Sequence of chain 1.A:
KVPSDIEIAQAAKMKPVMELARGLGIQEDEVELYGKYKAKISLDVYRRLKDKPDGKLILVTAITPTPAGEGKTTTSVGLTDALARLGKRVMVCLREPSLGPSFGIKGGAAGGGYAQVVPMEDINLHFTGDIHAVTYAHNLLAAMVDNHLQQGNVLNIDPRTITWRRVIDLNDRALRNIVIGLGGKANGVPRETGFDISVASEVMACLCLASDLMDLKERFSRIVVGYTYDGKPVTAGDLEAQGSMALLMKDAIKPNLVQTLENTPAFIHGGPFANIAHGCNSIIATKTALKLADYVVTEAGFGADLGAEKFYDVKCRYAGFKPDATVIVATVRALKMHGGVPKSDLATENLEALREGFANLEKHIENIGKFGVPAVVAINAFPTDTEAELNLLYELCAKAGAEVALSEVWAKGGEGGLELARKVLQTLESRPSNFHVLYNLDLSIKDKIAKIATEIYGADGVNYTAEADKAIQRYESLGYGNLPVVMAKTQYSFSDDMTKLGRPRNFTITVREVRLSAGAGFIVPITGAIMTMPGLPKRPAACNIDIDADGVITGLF

Binding-site contacts:
Ligand atom C15 contacts residue GLY113 of chain 1.A at 3.2 Å.
Ligand atom C9 contacts residue ADP1 of chain 1.E at 1.0 Å.
Ligand atom C6 contacts residue ADP1 of chain 1.E at 0.7 Å.
Ligand atom C38 contacts residue ADP1 of chain 1.E at 2.0 Å.
Ligand atom C10 contacts residue ADP1 of chain 1.E at 1.1 Å.
Ligand atom C15 contacts residue ADP1 of chain 1.E at 2.1 Å.
Ligand atom C6 contacts residue TRP412 of chain 1.A at 3.5 Å (hydrophobic).
Ligand atom C14 contacts residue ASP7 of chain 1.A at 3.7 Å.
Ligand atom C39 contacts residue ALA383 of chain 1.A at 2.6 Å (hydrophobic).
Ligand atom C8 contacts residue ADP1 of chain 1.E at 1.5 Å.
Ligand atom C3 contacts residue ADP1 of chain 1.E at 0.6 Å.
Ligand atom N4 contacts residue ADP1 of chain 1.E at 0.7 Å.
Ligand atom O7 contacts residue ADP1 of chain 1.E at 1.5 Å (h-bond).
Ligand atom C12 contacts residue ADP1 of chain 1.E at 0.2 Å.
Ligand atom C10 contacts residue TRP412 of chain 1.A at 3.7 Å (hydrophobic).
Ligand atom C39 contacts residue ADP1 of chain 1.E at 1.3 Å.
Ligand atom C5 contacts residue TRP412 of chain 1.A at 3.4 Å (hydrophobic).
Ligand atom N4 contacts residue ASN382 of chain 1.A at 3.4 Å (h-bond).
Ligand atom N2 contacts residue ADP1 of chain 1.E at 0.7 Å (h-bond).
Ligand atom C38 contacts residue XPO1 of chain 1.D at 3.1 Å.
Ligand atom C11 contacts residue ADP1 of chain 1.E at 0.9 Å.
Ligand atom C39 contacts residue ASN382 of chain 1.A at 3.8 Å.
Ligand atom C16 contacts residue GLY113 of chain 1.A at 3.7 Å.
Ligand atom C38 contacts residue THR76 of chain 1.A at 3.2 Å.
Ligand atom C1 contacts residue ADP1 of chain 1.E at 0.6 Å.
Ligand atom O7 contacts residue TRP412 of chain 1.A at 3.4 Å.
Ligand atom C1 contacts residue TRP412 of chain 1.A at 3.5 Å (hydrophobic).
Ligand atom C9 contacts residue TRP412 of chain 1.A at 3.7 Å (hydrophobic).
Ligand atom N4 contacts residue TRP412 of chain 1.A at 3.5 Å.
Ligand atom C14 contacts residue GLY113 of chain 1.A at 3.3 Å.
Ligand atom N13 contacts residue ADP1 of chain 1.E at 0.5 Å (h-bond).
Ligand atom C16 contacts residue ALA111 of chain 1.A at 3.5 Å (hydrophobic).
Ligand atom C11 contacts residue TRP412 of chain 1.A at 3.7 Å (hydrophobic).
Ligand atom C5 contacts residue ADP1 of chain 1.E at 0.7 Å.
Ligand atom C14 contacts residue ADP1 of chain 1.E at 1.6 Å.
Ligand atom N2 contacts residue TRP412 of chain 1.A at 3.5 Å.
Ligand atom C16 contacts residue GLY110 of chain 1.A at 3.4 Å.
Ligand atom C8 contacts residue TRP412 of chain 1.A at 3.4 Å (hydrophobic).
Ligand atom C16 contacts residue ADP1 of chain 1.E at 3.1 Å.
Ligand atom C11 contacts residue ASN382 of chain 1.A at 3.5 Å.

This protein binds this small molecule.
Small molecule (SMILES): CC#CNCc1cc2c(=O)[nH]c(C)nc2cc1C